Sequence of chain 1.M:
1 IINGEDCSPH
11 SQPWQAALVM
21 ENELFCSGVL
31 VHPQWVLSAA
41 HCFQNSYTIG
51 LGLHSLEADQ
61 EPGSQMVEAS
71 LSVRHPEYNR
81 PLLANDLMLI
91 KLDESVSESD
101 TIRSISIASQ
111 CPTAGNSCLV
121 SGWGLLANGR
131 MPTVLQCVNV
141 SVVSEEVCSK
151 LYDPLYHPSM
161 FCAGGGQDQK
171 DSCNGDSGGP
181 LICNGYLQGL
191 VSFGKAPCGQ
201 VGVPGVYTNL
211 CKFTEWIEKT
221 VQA

The protein below binds the small molecule below.
Small molecule (SMILES): NC(=[NH2+])c1ccc(N)cc1

Binding-site contacts:
Ligand atom C3 contacts residue SER172 of chain 1.M at 4.3 Å.
Ligand atom C1 contacts residue SER177 of chain 1.M at 4.3 Å.
Ligand atom N3 contacts residue GLY194 of chain 1.M at 3.9 Å.
Ligand atom N2 contacts residue SER172 of chain 1.M at 3.2 Å (h-bond).
Ligand atom C5 contacts residue VAL191 of chain 1.M at 4.2 Å (hydrophobic).
Ligand atom C7 contacts residue CYS173 of chain 1.M at 4.1 Å (hydrophobic).
Ligand atom C3 contacts residue CYS198 of chain 1.M at 3.5 Å (hydrophobic).
Ligand atom C6 contacts residue SER177 of chain 1.M at 4.1 Å.
Ligand atom N3 contacts residue ASP171 of chain 1.M at 3.1 Å (salt-bridge).
Ligand atom N3 contacts residue CYS198 of chain 1.M at 3.7 Å.
Ligand atom C2 contacts residue CYS198 of chain 1.M at 4.3 Å (hydrophobic).
Ligand atom C7 contacts residue CYS198 of chain 1.M at 4.2 Å (hydrophobic).
Ligand atom C1 contacts residue ASN174 of chain 1.M at 3.7 Å.
Ligand atom C4 contacts residue CYS198 of chain 1.M at 4.3 Å (hydrophobic).
Ligand atom N1 contacts residue SER177 of chain 1.M at 3.6 Å.
Ligand atom C7 contacts residue ASP171 of chain 1.M at 3.5 Å.
Ligand atom C4 contacts residue CYS173 of chain 1.M at 3.8 Å (hydrophobic).
Ligand atom N2 contacts residue CYS173 of chain 1.M at 4.0 Å.
Ligand atom C4 contacts residue SER172 of chain 1.M at 4.0 Å.
Ligand atom C2 contacts residue CYS173 of chain 1.M at 3.6 Å (hydrophobic).
Ligand atom C7 contacts residue PHE193 of chain 1.M at 4.4 Å (hydrophobic).
Ligand atom C6 contacts residue VAL191 of chain 1.M at 4.3 Å (hydrophobic).
Ligand atom C7 contacts residue GLY194 of chain 1.M at 4.2 Å.
Ligand atom C5 contacts residue GLY194 of chain 1.M at 3.9 Å.
Ligand atom N1 contacts residue ASN174 of chain 1.M at 3.6 Å.
Ligand atom C5 contacts residue PHE193 of chain 1.M at 3.6 Å (hydrophobic).
Ligand atom C2 contacts residue ASN174 of chain 1.M at 2.8 Å.
Ligand atom C6 contacts residue SER192 of chain 1.M at 3.9 Å.
Ligand atom N2 contacts residue GLY205 of chain 1.M at 4.2 Å.
Ligand atom C3 contacts residue CYS173 of chain 1.M at 3.5 Å (hydrophobic).
Ligand atom C6 contacts residue PHE193 of chain 1.M at 3.7 Å (hydrophobic).
Ligand atom N2 contacts residue ASP171 of chain 1.M at 3.2 Å (salt-bridge).
Ligand atom C1 contacts residue CYS173 of chain 1.M at 4.0 Å (hydrophobic).
Ligand atom C3 contacts residue ASN174 of chain 1.M at 3.6 Å.
Ligand atom C6 contacts residue GLY194 of chain 1.M at 4.4 Å.
Ligand atom N3 contacts residue SER172 of chain 1.M at 3.6 Å.
Ligand atom C4 contacts residue GLY194 of chain 1.M at 4.0 Å.
Ligand atom C4 contacts residue PHE193 of chain 1.M at 4.1 Å (hydrophobic).
Ligand atom C7 contacts residue SER172 of chain 1.M at 3.4 Å.
Ligand atom N3 contacts residue LYS195 of chain 1.M at 3.8 Å.